Sequence of chain 1.F:
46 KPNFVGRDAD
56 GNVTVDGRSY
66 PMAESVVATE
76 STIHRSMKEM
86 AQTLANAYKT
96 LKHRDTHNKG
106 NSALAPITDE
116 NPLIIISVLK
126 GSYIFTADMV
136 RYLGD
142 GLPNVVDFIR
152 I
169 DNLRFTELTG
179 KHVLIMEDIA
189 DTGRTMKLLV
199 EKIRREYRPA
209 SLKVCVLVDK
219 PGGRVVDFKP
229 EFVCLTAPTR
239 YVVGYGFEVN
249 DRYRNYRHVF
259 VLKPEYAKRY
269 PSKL

Binding-site contacts:
Ligand atom O6 contacts residue VAL240 of chain 1.F at 3.0 Å (h-bond).
Ligand atom PBB contacts residue GLY191 of chain 1.F at 3.8 Å.
Ligand atom N7 contacts residue LYS218 of chain 1.F at 3.3 Å (salt-bridge).
Ligand atom C6 contacts residue LYS218 of chain 1.F at 3.6 Å.
Ligand atom C5 contacts residue LYS218 of chain 1.F at 3.7 Å.
Ligand atom OAD contacts residue THR190 of chain 1.F at 3.0 Å (h-bond).
Ligand atom OAG contacts residue THR190 of chain 1.F at 3.0 Å (h-bond).
Ligand atom OAT contacts residue ILE187 of chain 1.F at 3.6 Å.
Ligand atom C6 contacts residue VAL240 of chain 1.F at 3.5 Å (hydrophobic).
Ligand atom OAE contacts residue LYS125 of chain 1.F at 3.3 Å (salt-bridge).
Ligand atom OAE contacts residue GLY126 of chain 1.F at 2.9 Å (h-bond).
Ligand atom N1 contacts residue VAL240 of chain 1.F at 2.6 Å (h-bond).
Ligand atom PBB contacts residue THR193 of chain 1.F at 3.6 Å.
Ligand atom C6 contacts residue ILE187 of chain 1.F at 3.8 Å (hydrophobic).
Ligand atom N7 contacts residue ASP189 of chain 1.F at 3.7 Å.
Ligand atom OAF contacts residue ARG252 of chain 1.F at 2.8 Å (salt-bridge).
Ligand atom N3 contacts residue TYR239 of chain 1.F at 3.5 Å.
Ligand atom N2 contacts residue TYR239 of chain 1.F at 3.2 Å (h-bond).
Ligand atom OAD contacts residue GLY191 of chain 1.F at 2.8 Å (h-bond).
Ligand atom PBB contacts residue THR190 of chain 1.F at 3.4 Å.
Ligand atom O6 contacts residue ARG238 of chain 1.F at 3.5 Å (salt-bridge).
Ligand atom OAG contacts residue THR193 of chain 1.F at 2.4 Å (h-bond).
Ligand atom OAH contacts residue THR190 of chain 1.F at 2.8 Å (h-bond).
Ligand atom OAC contacts residue LYS125 of chain 1.F at 3.6 Å.
Ligand atom OAF contacts residue GLU246 of chain 1.F at 3.5 Å (salt-bridge).
Ligand atom C2 contacts residue TYR239 of chain 1.F at 3.3 Å (hydrophobic).
Ligand atom O6 contacts residue ILE187 of chain 1.F at 3.6 Å.
Ligand atom CAM contacts residue THR193 of chain 1.F at 3.7 Å.
Ligand atom N2 contacts residue PHE245 of chain 1.F at 3.5 Å.
Ligand atom O6 contacts residue LYS218 of chain 1.F at 2.7 Å (salt-bridge).
Ligand atom OAH contacts residue ASP189 of chain 1.F at 3.3 Å.
Ligand atom O6 contacts residue TYR239 of chain 1.F at 3.5 Å.
Ligand atom C2 contacts residue VAL240 of chain 1.F at 3.1 Å (hydrophobic).
Ligand atom OAD contacts residue ALA188 of chain 1.F at 3.5 Å.
Ligand atom PBB contacts residue ASP189 of chain 1.F at 3.6 Å.
Ligand atom OAG contacts residue ARG192 of chain 1.F at 3.6 Å (salt-bridge).
Ligand atom OAD contacts residue ASP189 of chain 1.F at 2.5 Å (salt-bridge).
Ligand atom N2 contacts residue VAL240 of chain 1.F at 2.9 Å (h-bond).
Ligand atom N2 contacts residue GLU246 of chain 1.F at 2.9 Å (salt-bridge).
Ligand atom N1 contacts residue TYR239 of chain 1.F at 3.8 Å.

This protein binds this small molecule.
Small molecule (SMILES): Nc1nc2c(ncn2C[C@@H](COCCP(=O)(O)O)OCCP(=O)(O)O)c(=O)[nH]1